Binding-site contacts:
Ligand atom C7 contacts residue LYS15 of chain 1.B at 3.4 Å.
Ligand atom N1 contacts residue TYR74 of chain 1.B at 3.8 Å.
Ligand atom C5 contacts residue TRP55 of chain 1.B at 3.6 Å (hydrophobic).
Ligand atom C7 contacts residue TYR85 of chain 1.B at 3.5 Å (hydrophobic).
Ligand atom C2 contacts residue TYR74 of chain 1.B at 3.5 Å (hydrophobic).
Ligand atom O2 contacts residue PHE78 of chain 1.B at 3.8 Å.
Ligand atom C2 contacts residue TRP55 of chain 1.B at 3.6 Å (hydrophobic).
Ligand atom C4 contacts residue TYR74 of chain 1.B at 3.3 Å (hydrophobic).
Ligand atom N3 contacts residue TYR74 of chain 1.B at 3.3 Å.
Ligand atom N3 contacts residue PHE78 of chain 1.B at 3.3 Å.
Ligand atom N1 contacts residue PHE78 of chain 1.B at 3.9 Å.
Ligand atom O4 contacts residue TYR74 of chain 1.B at 3.5 Å.
Ligand atom O2 contacts residue VAL38 of chain 1.B at 3.9 Å.
Ligand atom O2 contacts residue TYR74 of chain 1.B at 3.8 Å.
Ligand atom C4' contacts residue THR32 of chain 1.B at 3.7 Å.
Ligand atom C4 contacts residue TYR85 of chain 1.B at 3.7 Å (hydrophobic).
Ligand atom C1' contacts residue THR32 of chain 1.B at 3.7 Å.
Ligand atom O3' contacts residue THR32 of chain 1.B at 3.7 Å.
Ligand atom C6 contacts residue PHE78 of chain 1.B at 3.8 Å (hydrophobic).
Ligand atom O4 contacts residue PHE78 of chain 1.B at 3.5 Å.
Ligand atom C1' contacts residue TRP55 of chain 1.B at 3.9 Å (hydrophobic).
Ligand atom C7 contacts residue TYR74 of chain 1.B at 3.6 Å (hydrophobic).
Ligand atom N3 contacts residue TRP55 of chain 1.B at 3.4 Å.
Ligand atom O4 contacts residue SER53 of chain 1.B at 3.3 Å (h-bond).
Ligand atom O4 contacts residue LYS15 of chain 1.B at 3.6 Å.
Ligand atom O4' contacts residue THR32 of chain 1.B at 3.3 Å.
Ligand atom C2' contacts residue TYR74 of chain 1.B at 3.5 Å (hydrophobic).
Ligand atom C2' contacts residue TRP55 of chain 1.B at 3.5 Å (hydrophobic).
Ligand atom O4 contacts residue TRP55 of chain 1.B at 3.4 Å.
Ligand atom C4 contacts residue PHE78 of chain 1.B at 3.6 Å (hydrophobic).
Ligand atom N1 contacts residue TRP55 of chain 1.B at 3.7 Å.
Ligand atom C2 contacts residue PHE78 of chain 1.B at 3.4 Å (hydrophobic).
Ligand atom C5 contacts residue TYR74 of chain 1.B at 3.5 Å (hydrophobic).
Ligand atom O4 contacts residue TYR85 of chain 1.B at 2.6 Å (h-bond).
Ligand atom O2 contacts residue TRP55 of chain 1.B at 3.4 Å.
Ligand atom C6 contacts residue TYR74 of chain 1.B at 3.7 Å (hydrophobic).
Ligand atom O4' contacts residue TRP55 of chain 1.B at 3.1 Å.
Ligand atom C5 contacts residue PHE78 of chain 1.B at 3.6 Å (hydrophobic).
Ligand atom C6 contacts residue TRP55 of chain 1.B at 3.7 Å (hydrophobic).
Ligand atom C4 contacts residue TRP55 of chain 1.B at 3.5 Å (hydrophobic).

The protein below binds the small molecule below.
Small molecule (SMILES): Cc1cn([C@H]2C[C@H](O[P](=O)(O)OC[C@H]3O[C@@H](n4cc(C)c(=O)[nH]c4=O)C[C@@H]3O[P](=O)(O)OC[C@H]3O[C@@H](n4cc(C)c(=O)[nH]c4=O)C[C@@H]3O)[C@@H](COP(=O)=O)O2)c(=O)[nH]c1=O

Sequence of chain 1.B:
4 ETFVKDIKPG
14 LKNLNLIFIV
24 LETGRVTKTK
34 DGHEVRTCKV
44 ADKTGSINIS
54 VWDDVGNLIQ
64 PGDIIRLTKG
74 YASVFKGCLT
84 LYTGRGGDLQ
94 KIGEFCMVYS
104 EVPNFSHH